A small-molecule ligand and the protein it binds are described below.
Small molecule (SMILES): Nc1ncnc2c1ncn2[C@@H]1O[C@H](CO[P](=O)(O)O[P](=O)(O)NP(=O)(O)O)[C@@H](O)[C@H]1O

Sequence of chain 1.B:
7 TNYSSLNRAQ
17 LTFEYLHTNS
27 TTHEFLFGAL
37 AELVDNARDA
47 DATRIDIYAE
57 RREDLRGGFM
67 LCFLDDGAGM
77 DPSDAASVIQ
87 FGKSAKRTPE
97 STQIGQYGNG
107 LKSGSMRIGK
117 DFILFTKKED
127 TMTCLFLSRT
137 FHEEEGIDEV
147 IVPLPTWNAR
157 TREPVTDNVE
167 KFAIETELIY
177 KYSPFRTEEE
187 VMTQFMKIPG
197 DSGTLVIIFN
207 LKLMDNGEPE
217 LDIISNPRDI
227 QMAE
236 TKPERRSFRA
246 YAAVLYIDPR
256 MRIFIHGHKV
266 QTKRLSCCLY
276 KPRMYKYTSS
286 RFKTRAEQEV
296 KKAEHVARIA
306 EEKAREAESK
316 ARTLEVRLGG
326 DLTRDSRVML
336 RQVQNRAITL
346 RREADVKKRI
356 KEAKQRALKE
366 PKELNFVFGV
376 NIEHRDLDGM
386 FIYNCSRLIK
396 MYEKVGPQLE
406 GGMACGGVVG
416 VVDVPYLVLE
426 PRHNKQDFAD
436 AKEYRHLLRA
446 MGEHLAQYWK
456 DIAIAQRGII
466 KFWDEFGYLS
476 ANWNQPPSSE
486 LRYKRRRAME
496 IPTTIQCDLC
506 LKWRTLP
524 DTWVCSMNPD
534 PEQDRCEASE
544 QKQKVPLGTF

Binding-site contacts:
Ligand atom O2B contacts residue LYS92 of chain 1.B at 2.9 Å (salt-bridge).
Ligand atom O3G contacts residue TYR103 of chain 1.B at 3.1 Å (h-bond).
Ligand atom O2A contacts residue MG1 of chain 1.H at 2.0 Å.
Ligand atom O2A contacts residue ASN42 of chain 1.B at 2.9 Å (h-bond).
Ligand atom N3 contacts residue MET76 of chain 1.B at 3.5 Å.
Ligand atom N3B contacts residue GLY101 of chain 1.B at 3.3 Å.
Ligand atom PG contacts residue MG1 of chain 1.H at 3.3 Å.
Ligand atom O1G contacts residue TYR103 of chain 1.B at 3.4 Å.
Ligand atom O2A contacts residue LEU107 of chain 1.B at 3.0 Å (h-bond).
Ligand atom N6 contacts residue ASP71 of chain 1.B at 2.9 Å (salt-bridge).
Ligand atom O1A contacts residue LEU107 of chain 1.B at 3.0 Å (h-bond).
Ligand atom O3G contacts residue GLY101 of chain 1.B at 3.4 Å.
Ligand atom N1 contacts residue THR200 of chain 1.B at 3.5 Å (h-bond).
Ligand atom O1G contacts residue ASN105 of chain 1.B at 2.6 Å (h-bond).
Ligand atom O3A contacts residue ASN105 of chain 1.B at 3.3 Å (h-bond).
Ligand atom N3B contacts residue MG1 of chain 1.H at 3.5 Å.
Ligand atom O3' contacts residue LYS92 of chain 1.B at 3.5 Å.
Ligand atom PA contacts residue MG1 of chain 1.H at 3.1 Å.
Ligand atom O2B contacts residue ASN42 of chain 1.B at 2.9 Å (h-bond).
Ligand atom N3B contacts residue GLN102 of chain 1.B at 3.1 Å (h-bond).
Ligand atom O3A contacts residue MG1 of chain 1.H at 3.3 Å.
Ligand atom O1G contacts residue GLY104 of chain 1.B at 2.9 Å (h-bond).
Ligand atom N3B contacts residue GLY104 of chain 1.B at 3.2 Å (h-bond).
Ligand atom O1B contacts residue SER90 of chain 1.B at 2.8 Å (h-bond).
Ligand atom O1G contacts residue GLY106 of chain 1.B at 2.9 Å (h-bond).
Ligand atom O1A contacts residue GLY106 of chain 1.B at 3.3 Å (h-bond).
Ligand atom O1A contacts residue ASN105 of chain 1.B at 3.4 Å.
Ligand atom O2G contacts residue MG1 of chain 1.H at 2.0 Å.
Ligand atom O1A contacts residue LYS108 of chain 1.B at 2.9 Å (salt-bridge).
Ligand atom O2G contacts residue GLY106 of chain 1.B at 3.5 Å (h-bond).
Ligand atom N3B contacts residue TYR103 of chain 1.B at 3.4 Å (h-bond).
Ligand atom O2B contacts residue MG1 of chain 1.H at 1.8 Å.
Ligand atom O3A contacts residue GLY104 of chain 1.B at 3.5 Å.
Ligand atom PA contacts residue LEU107 of chain 1.B at 3.5 Å.
Ligand atom O3G contacts residue GLN102 of chain 1.B at 2.9 Å (h-bond).
Ligand atom O4' contacts residue VAL84 of chain 1.B at 3.4 Å.
Ligand atom N7 contacts residue ASN42 of chain 1.B at 3.4 Å.
Ligand atom O2G contacts residue GLU38 of chain 1.B at 3.5 Å (salt-bridge).
Ligand atom PB contacts residue MG1 of chain 1.H at 3.0 Å.
Ligand atom O3G contacts residue LYS430 of chain 1.B at 2.5 Å (salt-bridge).